Sequence of chain 1.C:
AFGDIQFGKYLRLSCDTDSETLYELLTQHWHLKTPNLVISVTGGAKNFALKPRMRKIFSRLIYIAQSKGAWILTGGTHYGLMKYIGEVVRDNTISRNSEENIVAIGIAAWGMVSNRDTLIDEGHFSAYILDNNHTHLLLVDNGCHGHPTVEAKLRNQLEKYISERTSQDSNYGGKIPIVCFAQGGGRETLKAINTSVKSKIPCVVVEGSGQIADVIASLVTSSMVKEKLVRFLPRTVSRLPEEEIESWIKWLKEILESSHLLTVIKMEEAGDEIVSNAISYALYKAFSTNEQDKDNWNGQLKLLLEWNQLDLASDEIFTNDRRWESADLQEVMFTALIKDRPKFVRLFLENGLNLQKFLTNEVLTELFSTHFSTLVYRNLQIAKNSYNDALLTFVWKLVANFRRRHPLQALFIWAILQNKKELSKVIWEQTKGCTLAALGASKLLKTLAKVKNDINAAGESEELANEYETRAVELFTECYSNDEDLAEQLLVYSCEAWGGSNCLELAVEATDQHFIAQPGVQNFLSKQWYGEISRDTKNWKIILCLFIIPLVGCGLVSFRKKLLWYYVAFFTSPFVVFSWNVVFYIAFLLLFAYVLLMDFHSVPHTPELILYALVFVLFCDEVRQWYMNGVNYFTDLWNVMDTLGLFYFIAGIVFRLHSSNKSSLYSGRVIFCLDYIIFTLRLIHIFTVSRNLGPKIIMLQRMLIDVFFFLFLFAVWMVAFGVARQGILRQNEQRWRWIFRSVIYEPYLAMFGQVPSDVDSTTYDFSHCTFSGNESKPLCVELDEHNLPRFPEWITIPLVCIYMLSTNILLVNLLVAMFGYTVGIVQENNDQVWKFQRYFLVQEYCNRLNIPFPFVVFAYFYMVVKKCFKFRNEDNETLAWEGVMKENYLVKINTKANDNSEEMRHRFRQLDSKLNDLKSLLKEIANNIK

A small-molecule ligand and the protein it binds are described below.
Small molecule (SMILES): O=C1NC(c2cccc([N+](=O)[O-])c2)=CCN1c1ccccc1O

Binding-site contacts:
Ligand atom C01 contacts residue ILE846 of chain 1.C at 3.7 Å (hydrophobic).
Ligand atom C12 contacts residue TYR1005 of chain 1.C at 3.2 Å (hydrophobic).
Ligand atom C12 contacts residue PHE738 of chain 1.C at 3.9 Å (hydrophobic).
Ligand atom C19 contacts residue LEU778 of chain 1.C at 3.7 Å (hydrophobic).
Ligand atom C09 contacts residue ASN741 of chain 1.C at 3.7 Å.
Ligand atom C13 contacts residue TYR1005 of chain 1.C at 3.7 Å (hydrophobic).
Ligand atom C11 contacts residue VAL742 of chain 1.C at 3.6 Å (hydrophobic).
Ligand atom C01 contacts residue TYR745 of chain 1.C at 3.8 Å (hydrophobic).
Ligand atom N04 contacts residue GLU782 of chain 1.C at 3.3 Å (salt-bridge).
Ligand atom C17 contacts residue PHE839 of chain 1.C at 3.4 Å (hydrophobic).
Ligand atom C11 contacts residue PHE738 of chain 1.C at 3.7 Å (hydrophobic).
Ligand atom C17 contacts residue ASP802 of chain 1.C at 3.1 Å.
Ligand atom O06 contacts residue ASP781 of chain 1.C at 3.4 Å (salt-bridge).
Ligand atom C10 contacts residue ASN741 of chain 1.C at 3.4 Å.
Ligand atom C10 contacts residue VAL742 of chain 1.C at 3.8 Å (hydrophobic).
Ligand atom O23 contacts residue ASP802 of chain 1.C at 3.8 Å.
Ligand atom C16 contacts residue ASP802 of chain 1.C at 3.3 Å.
Ligand atom O23 contacts residue ARG842 of chain 1.C at 3.9 Å.
Ligand atom N21 contacts residue PHE839 of chain 1.C at 3.6 Å.
Ligand atom C03 contacts residue ARG842 of chain 1.C at 3.9 Å.
Ligand atom O14 contacts residue TYR1005 of chain 1.C at 3.8 Å.
Ligand atom C11 contacts residue TYR1005 of chain 1.C at 3.9 Å (hydrophobic).
Ligand atom C16 contacts residue ARG842 of chain 1.C at 3.5 Å.
Ligand atom O22 contacts residue ASP802 of chain 1.C at 3.8 Å.
Ligand atom C18 contacts residue ASP802 of chain 1.C at 3.1 Å.
Ligand atom C13 contacts residue ILE846 of chain 1.C at 3.8 Å (hydrophobic).
Ligand atom C18 contacts residue LEU806 of chain 1.C at 3.6 Å (hydrophobic).
Ligand atom C19 contacts residue ASP802 of chain 1.C at 3.1 Å.
Ligand atom C19 contacts residue LEU806 of chain 1.C at 3.6 Å (hydrophobic).
Ligand atom C15 contacts residue ASP802 of chain 1.C at 3.4 Å.
Ligand atom O14 contacts residue ARG842 of chain 1.C at 3.8 Å.
Ligand atom N04 contacts residue LEU778 of chain 1.C at 3.9 Å.
Ligand atom O22 contacts residue PHE839 of chain 1.C at 3.4 Å.
Ligand atom C02 contacts residue ARG842 of chain 1.C at 3.4 Å.
Ligand atom C20 contacts residue ASP802 of chain 1.C at 3.3 Å.
Ligand atom C18 contacts residue PHE839 of chain 1.C at 3.4 Å (hydrophobic).
Ligand atom N21 contacts residue ASP802 of chain 1.C at 3.9 Å.
Ligand atom C03 contacts residue ASP802 of chain 1.C at 3.9 Å.
Ligand atom C20 contacts residue LEU778 of chain 1.C at 3.6 Å (hydrophobic).
Ligand atom O22 contacts residue GLY805 of chain 1.C at 3.6 Å.